Sequence of chain 1.B:
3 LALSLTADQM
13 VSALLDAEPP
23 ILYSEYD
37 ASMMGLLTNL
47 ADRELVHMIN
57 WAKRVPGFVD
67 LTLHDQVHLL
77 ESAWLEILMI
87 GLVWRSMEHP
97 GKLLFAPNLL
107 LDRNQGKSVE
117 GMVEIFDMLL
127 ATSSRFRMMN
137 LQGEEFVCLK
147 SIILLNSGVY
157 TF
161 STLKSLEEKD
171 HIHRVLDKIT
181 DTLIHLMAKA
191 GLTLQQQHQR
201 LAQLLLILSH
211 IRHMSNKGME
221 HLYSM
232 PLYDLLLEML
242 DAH

Binding-site contacts:
Ligand atom C19 contacts residue GLU50 of chain 1.B at 3.2 Å.
Ligand atom C18 contacts residue LEU88 of chain 1.B at 4.1 Å (hydrophobic).
Ligand atom C11 contacts residue ILE121 of chain 1.B at 3.9 Å (hydrophobic).
Ligand atom C22 contacts residue ALA47 of chain 1.B at 4.1 Å (hydrophobic).
Ligand atom C2 contacts residue LEU43 of chain 1.B at 4.0 Å (hydrophobic).
Ligand atom C18 contacts residue LEU84 of chain 1.B at 3.2 Å (hydrophobic).
Ligand atom O20 contacts residue LEU84 of chain 1.B at 3.6 Å.
Ligand atom C18 contacts residue ARG91 of chain 1.B at 4.2 Å.
Ligand atom C22 contacts residue PHE101 of chain 1.B at 4.0 Å (hydrophobic).
Ligand atom C21 contacts residue LEU46 of chain 1.B at 3.6 Å (hydrophobic).
Ligand atom C4 contacts residue LEU43 of chain 1.B at 3.9 Å (hydrophobic).
Ligand atom C18 contacts residue MET85 of chain 1.B at 4.2 Å (hydrophobic).
Ligand atom C23 contacts residue MET40 of chain 1.B at 4.2 Å (hydrophobic).
Ligand atom C24 contacts residue LEU222 of chain 1.B at 3.6 Å (hydrophobic).
Ligand atom C14 contacts residue PHE101 of chain 1.B at 3.8 Å (hydrophobic).
Ligand atom C21 contacts residue GLU50 of chain 1.B at 3.0 Å.
Ligand atom O9 contacts residue ILE121 of chain 1.B at 4.2 Å.
Ligand atom O9 contacts residue MET118 of chain 1.B at 3.2 Å.
Ligand atom C21 contacts residue ARG91 of chain 1.B at 4.2 Å.
Ligand atom C10 contacts residue ILE121 of chain 1.B at 3.2 Å (hydrophobic).
Ligand atom C2 contacts residue ALA47 of chain 1.B at 4.1 Å (hydrophobic).
Ligand atom O9 contacts residue HIS221 of chain 1.B at 3.3 Å.
Ligand atom C23 contacts residue LEU222 of chain 1.B at 3.4 Å (hydrophobic).
Ligand atom C19 contacts residue ARG91 of chain 1.B at 3.5 Å.
Ligand atom C1 contacts residue ALA47 of chain 1.B at 4.0 Å (hydrophobic).
Ligand atom O13 contacts residue PHE101 of chain 1.B at 4.1 Å.
Ligand atom C19 contacts residue LEU84 of chain 1.B at 3.9 Å (hydrophobic).
Ligand atom C17 contacts residue LEU84 of chain 1.B at 4.1 Å (hydrophobic).
Ligand atom C1 contacts residue LEU81 of chain 1.B at 3.5 Å (hydrophobic).
Ligand atom C24 contacts residue LEU81 of chain 1.B at 3.9 Å (hydrophobic).
Ligand atom O20 contacts residue GLU50 of chain 1.B at 2.6 Å (salt-bridge).
Ligand atom C16 contacts residue PHE101 of chain 1.B at 3.9 Å (hydrophobic).
Ligand atom C22 contacts residue LEU43 of chain 1.B at 4.0 Å (hydrophobic).
Ligand atom C11 contacts residue MET85 of chain 1.B at 3.9 Å (hydrophobic).
Ligand atom C11 contacts residue LEU125 of chain 1.B at 4.1 Å (hydrophobic).
Ligand atom C7 contacts residue MET40 of chain 1.B at 4.1 Å (hydrophobic).
Ligand atom O20 contacts residue ARG91 of chain 1.B at 2.8 Å (salt-bridge).
Ligand atom C17 contacts residue PHE101 of chain 1.B at 4.2 Å (hydrophobic).
Ligand atom C8 contacts residue MET118 of chain 1.B at 4.0 Å (hydrophobic).
Ligand atom C22 contacts residue LEU46 of chain 1.B at 4.0 Å (hydrophobic).

A small-molecule ligand and the protein it binds are described below.
Small molecule (SMILES): Oc1ccc([C@@H]2Oc3ccc(O)cc3[C@@H]3CCC[C@@H]32)cc1